Binding-site contacts:
Ligand atom O3' contacts residue GLY33 of chain 1.D at 2.9 Å (h-bond).
Ligand atom N2' contacts residue GLY33 of chain 1.D at 3.1 Å.
Ligand atom C3 contacts residue LYS91 of chain 1.C at 3.7 Å.
Ligand atom C7B contacts residue GLY33 of chain 1.D at 3.3 Å.
Ligand atom C3B contacts residue LYS34 of chain 1.D at 4.0 Å.
Ligand atom O3 contacts residue LYS91 of chain 1.C at 2.8 Å (salt-bridge).
Ligand atom C4 contacts residue TRP88 of chain 1.C at 3.5 Å (hydrophobic).
Ligand atom C5 contacts residue TRP88 of chain 1.C at 3.5 Å (hydrophobic).
Ligand atom C5B contacts residue TYR12 of chain 1.C at 3.6 Å (hydrophobic).
Ligand atom O6 contacts residue TRP88 of chain 1.C at 3.8 Å.
Ligand atom C6 contacts residue GLN56 of chain 1.C at 3.9 Å.
Ligand atom N4' contacts residue GLY33 of chain 1.D at 3.0 Å (h-bond).
Ligand atom O3' contacts residue TRP88 of chain 1.C at 3.9 Å.
Ligand atom C6 contacts residue HIS57 of chain 1.C at 3.5 Å.
Ligand atom C2 contacts residue LYS91 of chain 1.C at 3.9 Å.
Ligand atom O1 contacts residue TRP88 of chain 1.C at 3.9 Å.
Ligand atom O4 contacts residue GLN56 of chain 1.C at 3.2 Å.
Ligand atom O6 contacts residue GLN61 of chain 1.C at 3.1 Å (h-bond).
Ligand atom C7' contacts residue GLY33 of chain 1.D at 3.7 Å.
Ligand atom O4 contacts residue LYS91 of chain 1.C at 2.9 Å (salt-bridge).
Ligand atom C6B contacts residue TYR12 of chain 1.C at 3.3 Å (hydrophobic).
Ligand atom C4 contacts residue GLU51 of chain 1.C at 3.3 Å.
Ligand atom O3' contacts residue ALA32 of chain 1.D at 4.0 Å.
Ligand atom O3 contacts residue ASN90 of chain 1.C at 2.7 Å (h-bond).
Ligand atom O6 contacts residue GLN56 of chain 1.C at 3.7 Å.
Ligand atom C3 contacts residue ASN90 of chain 1.C at 3.7 Å.
Ligand atom O3 contacts residue TRP88 of chain 1.C at 3.5 Å.
Ligand atom O5 contacts residue GLN56 of chain 1.C at 3.6 Å.
Ligand atom O3' contacts residue GLN61 of chain 1.C at 3.7 Å.
Ligand atom C4 contacts residue LYS91 of chain 1.C at 3.8 Å.
Ligand atom C3 contacts residue TRP88 of chain 1.C at 3.4 Å (hydrophobic).
Ligand atom C6 contacts residue TRP88 of chain 1.C at 3.6 Å (hydrophobic).
Ligand atom O2 contacts residue ASN90 of chain 1.C at 3.1 Å (h-bond).
Ligand atom O4 contacts residue GLU51 of chain 1.C at 2.6 Å (salt-bridge).
Ligand atom C8' contacts residue GLY33 of chain 1.D at 3.7 Å.
Ligand atom O3' contacts residue TYR12 of chain 1.C at 3.8 Å.
Ligand atom C7B contacts residue LYS34 of chain 1.D at 3.4 Å.
Ligand atom O6 contacts residue HIS57 of chain 1.C at 3.5 Å.
Ligand atom N4' contacts residue TYR12 of chain 1.C at 3.6 Å.
Ligand atom C3B contacts residue GLY33 of chain 1.D at 3.6 Å.

Sequence of chain 1.C:
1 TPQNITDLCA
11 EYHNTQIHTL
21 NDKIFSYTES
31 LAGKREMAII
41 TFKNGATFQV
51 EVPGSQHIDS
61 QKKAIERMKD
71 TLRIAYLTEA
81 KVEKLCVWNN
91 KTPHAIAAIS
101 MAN

Sequence of chain 1.D:
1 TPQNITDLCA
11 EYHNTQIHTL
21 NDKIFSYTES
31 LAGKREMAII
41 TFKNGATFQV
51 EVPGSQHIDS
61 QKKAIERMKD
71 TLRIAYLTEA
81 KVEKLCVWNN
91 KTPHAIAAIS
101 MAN

This protein binds this small molecule.
Small molecule (SMILES): O=C(NCCN1CCOCC1)c1cc(O[C@H]2O[C@H](CO)[C@H](O)[C@H](O)[C@H]2O)cc([N+](=O)[O-])c1